Sequence of chain 1.G:
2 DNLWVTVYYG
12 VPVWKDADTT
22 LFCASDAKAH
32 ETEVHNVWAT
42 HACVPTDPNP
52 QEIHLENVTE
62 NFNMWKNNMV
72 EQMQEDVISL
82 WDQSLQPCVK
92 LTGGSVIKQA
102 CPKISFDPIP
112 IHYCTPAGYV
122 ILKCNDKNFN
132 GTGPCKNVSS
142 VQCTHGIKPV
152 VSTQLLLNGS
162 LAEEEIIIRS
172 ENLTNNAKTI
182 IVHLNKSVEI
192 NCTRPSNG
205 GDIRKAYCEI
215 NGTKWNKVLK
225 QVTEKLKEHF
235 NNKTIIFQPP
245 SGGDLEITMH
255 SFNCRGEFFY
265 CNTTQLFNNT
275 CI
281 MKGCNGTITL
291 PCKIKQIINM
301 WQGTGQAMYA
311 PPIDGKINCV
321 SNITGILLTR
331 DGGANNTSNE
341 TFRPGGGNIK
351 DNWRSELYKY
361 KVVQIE

Binding-site contacts:
Ligand atom C4 contacts residue ASN215 of chain 1.G at 4.2 Å.
Ligand atom C7 contacts residue ASN215 of chain 1.G at 3.2 Å.
Ligand atom C8 contacts residue ASN215 of chain 1.G at 4.4 Å.
Ligand atom C3 contacts residue ASN215 of chain 1.G at 3.8 Å.
Ligand atom C4 contacts residue LYS218 of chain 1.G at 3.8 Å.
Ligand atom C2 contacts residue ASN215 of chain 1.G at 2.5 Å.
Ligand atom C1 contacts residue THR217 of chain 1.G at 3.8 Å.
Ligand atom C2 contacts residue LYS218 of chain 1.G at 4.0 Å.
Ligand atom C5 contacts residue THR217 of chain 1.G at 3.6 Å.
Ligand atom O5 contacts residue LYS218 of chain 1.G at 2.6 Å (salt-bridge).
Ligand atom O7 contacts residue ASN215 of chain 1.G at 3.0 Å (h-bond).
Ligand atom C6 contacts residue LYS218 of chain 1.G at 3.5 Å.
Ligand atom C3 contacts residue LYS218 of chain 1.G at 4.5 Å.
Ligand atom O5 contacts residue THR217 of chain 1.G at 3.1 Å (h-bond).
Ligand atom C5 contacts residue LYS218 of chain 1.G at 3.4 Å.
Ligand atom C5 contacts residue ASN215 of chain 1.G at 3.7 Å.
Ligand atom O6 contacts residue LYS218 of chain 1.G at 2.6 Å (salt-bridge).
Ligand atom N2 contacts residue ASN215 of chain 1.G at 3.0 Å (h-bond).
Ligand atom O6 contacts residue THR217 of chain 1.G at 4.1 Å.
Ligand atom C1 contacts residue ASN215 of chain 1.G at 1.4 Å.
Ligand atom O5 contacts residue ASN215 of chain 1.G at 2.4 Å (h-bond).
Ligand atom C1 contacts residue LYS218 of chain 1.G at 3.5 Å.
Ligand atom C6 contacts residue THR217 of chain 1.G at 3.5 Å.

The small molecule below binds the protein below.
Small molecule (SMILES): CC(=O)N[C@@H]1[C@@H](O)[C@H](O)[C@@H](CO)O[C@H]1O